Binding-site contacts:
Ligand atom C3 contacts residue ASN31 of chain 1.A at 3.8 Å.
Ligand atom O5 contacts residue ASN31 of chain 1.A at 2.4 Å (h-bond).
Ligand atom O6 contacts residue THR30 of chain 1.A at 4.4 Å.
Ligand atom O6 contacts residue ILE217 of chain 1.A at 3.7 Å.
Ligand atom C5 contacts residue ASN31 of chain 1.A at 3.7 Å.
Ligand atom C6 contacts residue ILE217 of chain 1.A at 4.3 Å (hydrophobic).
Ligand atom C1 contacts residue TYR60 of chain 1.A at 4.3 Å (hydrophobic).
Ligand atom N2 contacts residue TYR60 of chain 1.A at 3.6 Å.
Ligand atom C4 contacts residue ASN31 of chain 1.A at 4.2 Å.
Ligand atom N2 contacts residue ASN31 of chain 1.A at 2.9 Å (h-bond).
Ligand atom O7 contacts residue ASN31 of chain 1.A at 3.6 Å.
Ligand atom C8 contacts residue TYR60 of chain 1.A at 4.0 Å (hydrophobic).
Ligand atom O6 contacts residue ASN31 of chain 1.A at 4.2 Å.
Ligand atom C2 contacts residue ASN31 of chain 1.A at 2.4 Å.
Ligand atom C1 contacts residue ASN31 of chain 1.A at 1.4 Å.
Ligand atom C7 contacts residue ASN31 of chain 1.A at 3.4 Å.
Ligand atom C7 contacts residue TYR60 of chain 1.A at 4.2 Å (hydrophobic).
Ligand atom C5 contacts residue ILE217 of chain 1.A at 4.4 Å (hydrophobic).

The protein below binds the small molecule below.
Small molecule (SMILES): CC(=O)N[C@@H]1[C@@H](O)[C@H](O)[C@@H](CO)O[C@H]1O

Sequence of chain 1.A:
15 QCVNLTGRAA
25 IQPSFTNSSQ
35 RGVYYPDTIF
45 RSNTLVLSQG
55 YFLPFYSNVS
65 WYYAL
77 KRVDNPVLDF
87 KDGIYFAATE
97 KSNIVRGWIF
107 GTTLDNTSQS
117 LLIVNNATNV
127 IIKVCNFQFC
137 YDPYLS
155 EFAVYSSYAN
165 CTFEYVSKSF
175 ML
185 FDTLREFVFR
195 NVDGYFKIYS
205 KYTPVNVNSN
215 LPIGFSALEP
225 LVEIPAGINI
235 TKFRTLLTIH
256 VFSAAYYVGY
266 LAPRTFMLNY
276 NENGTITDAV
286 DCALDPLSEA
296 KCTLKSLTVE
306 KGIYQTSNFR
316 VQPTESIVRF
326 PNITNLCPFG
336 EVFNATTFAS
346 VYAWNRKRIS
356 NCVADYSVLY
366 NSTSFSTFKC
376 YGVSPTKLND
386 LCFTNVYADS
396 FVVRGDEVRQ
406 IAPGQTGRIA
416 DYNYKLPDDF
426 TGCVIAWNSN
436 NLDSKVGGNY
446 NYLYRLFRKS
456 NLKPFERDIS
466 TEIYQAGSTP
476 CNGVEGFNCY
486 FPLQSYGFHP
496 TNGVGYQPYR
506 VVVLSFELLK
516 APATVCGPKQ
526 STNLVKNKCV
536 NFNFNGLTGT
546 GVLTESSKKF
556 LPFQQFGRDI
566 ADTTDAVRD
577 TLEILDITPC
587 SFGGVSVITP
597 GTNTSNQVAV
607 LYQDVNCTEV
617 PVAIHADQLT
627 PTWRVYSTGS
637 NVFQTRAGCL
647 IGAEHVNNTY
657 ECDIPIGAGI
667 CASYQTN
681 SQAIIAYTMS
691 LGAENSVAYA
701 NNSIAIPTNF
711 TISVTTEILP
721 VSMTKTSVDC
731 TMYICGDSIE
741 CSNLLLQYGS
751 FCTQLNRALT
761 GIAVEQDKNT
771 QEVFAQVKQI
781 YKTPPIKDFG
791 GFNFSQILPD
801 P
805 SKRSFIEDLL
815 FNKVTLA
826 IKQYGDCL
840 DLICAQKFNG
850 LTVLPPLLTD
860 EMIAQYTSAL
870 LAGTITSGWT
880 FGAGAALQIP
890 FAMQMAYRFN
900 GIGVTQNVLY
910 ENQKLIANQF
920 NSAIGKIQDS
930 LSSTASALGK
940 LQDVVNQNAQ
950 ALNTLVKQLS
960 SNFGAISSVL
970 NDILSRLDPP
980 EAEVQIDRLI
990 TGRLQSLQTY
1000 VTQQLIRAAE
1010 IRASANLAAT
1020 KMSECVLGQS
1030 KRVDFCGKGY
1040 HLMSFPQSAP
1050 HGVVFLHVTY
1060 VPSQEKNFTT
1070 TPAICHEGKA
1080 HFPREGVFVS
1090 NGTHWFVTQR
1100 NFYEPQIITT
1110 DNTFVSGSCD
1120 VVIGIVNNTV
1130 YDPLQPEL